This small molecule binds to this protein.
Small molecule (SMILES): Cc1cn([C@H]2C[C@H](OP(=O)(O)O)[C@@H](COP(=O)(O)O)O2)c(=O)[nH]c1=O

Binding-site contacts:
Ligand atom O5P contacts residue ARG87 of chain 1.A at 2.9 Å (salt-bridge).
Ligand atom O2 contacts residue ASP83 of chain 1.A at 3.6 Å.
Ligand atom P2 contacts residue CA1 of chain 1.B at 4.0 Å.
Ligand atom O4' contacts residue ASP83 of chain 1.A at 4.0 Å.
Ligand atom O5' contacts residue ARG35 of chain 1.A at 3.6 Å (salt-bridge).
Ligand atom C5M contacts residue LEU36 of chain 1.A at 3.6 Å (hydrophobic).
Ligand atom O2P contacts residue LYS84 of chain 1.A at 3.7 Å.
Ligand atom O3' contacts residue LYS84 of chain 1.A at 3.6 Å.
Ligand atom P1 contacts residue LYS84 of chain 1.A at 3.7 Å.
Ligand atom C2' contacts residue TYR113 of chain 1.A at 3.6 Å (hydrophobic).
Ligand atom O5P contacts residue ARG35 of chain 1.A at 3.3 Å (salt-bridge).
Ligand atom P2 contacts residue ARG87 of chain 1.A at 4.0 Å.
Ligand atom C3' contacts residue TYR113 of chain 1.A at 3.9 Å (hydrophobic).
Ligand atom O4P contacts residue ASP21 of chain 1.A at 4.0 Å.
Ligand atom O4P contacts residue ARG35 of chain 1.A at 2.9 Å (salt-bridge).
Ligand atom C5' contacts residue TYR113 of chain 1.A at 3.4 Å (hydrophobic).
Ligand atom C4' contacts residue ARG87 of chain 1.A at 3.8 Å.
Ligand atom C4 contacts residue LEU89 of chain 1.A at 3.7 Å (hydrophobic).
Ligand atom C5M contacts residue ARG35 of chain 1.A at 3.5 Å.
Ligand atom C2 contacts residue TYR115 of chain 1.A at 3.7 Å (hydrophobic).
Ligand atom O4 contacts residue TYR113 of chain 1.A at 4.0 Å.
Ligand atom C2 contacts residue ASP83 of chain 1.A at 3.9 Å.
Ligand atom C5 contacts residue LEU89 of chain 1.A at 4.0 Å (hydrophobic).
Ligand atom O4 contacts residue TYR115 of chain 1.A at 4.0 Å.
Ligand atom O2P contacts residue TYR85 of chain 1.A at 2.8 Å (h-bond).
Ligand atom O4P contacts residue CA1 of chain 1.B at 2.9 Å.
Ligand atom O1P contacts residue TYR85 of chain 1.A at 3.7 Å.
Ligand atom P2 contacts residue ARG35 of chain 1.A at 3.7 Å.
Ligand atom C5 contacts residue TYR113 of chain 1.A at 3.9 Å (hydrophobic).
Ligand atom O4P contacts residue ASP40 of chain 1.A at 3.1 Å (salt-bridge).
Ligand atom O2 contacts residue TYR115 of chain 1.A at 3.9 Å.
Ligand atom N3 contacts residue TYR115 of chain 1.A at 3.5 Å.
Ligand atom O4 contacts residue LEU89 of chain 1.A at 3.7 Å.
Ligand atom O1P contacts residue LYS84 of chain 1.A at 2.9 Å (salt-bridge).
Ligand atom C5M contacts residue TYR113 of chain 1.A at 3.9 Å (hydrophobic).
Ligand atom O5' contacts residue ARG87 of chain 1.A at 3.1 Å (salt-bridge).
Ligand atom P1 contacts residue TYR85 of chain 1.A at 3.7 Å.
Ligand atom C5' contacts residue ARG87 of chain 1.A at 4.0 Å.
Ligand atom C4 contacts residue TYR115 of chain 1.A at 4.0 Å (hydrophobic).
Ligand atom O4' contacts residue ARG87 of chain 1.A at 3.0 Å (salt-bridge).

Sequence of chain 1.A:
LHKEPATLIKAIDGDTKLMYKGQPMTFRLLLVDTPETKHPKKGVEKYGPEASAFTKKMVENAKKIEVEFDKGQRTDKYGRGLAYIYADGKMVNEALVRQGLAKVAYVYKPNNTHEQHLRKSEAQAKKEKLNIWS